This protein binds this small molecule.
Small molecule (SMILES): CC(=O)N[C@@H]1[C@@H](O)[C@H](O)[C@@H](CO)O[C@H]1O

Binding-site contacts:
Ligand atom C5 contacts residue ASN207 of chain 1.A at 3.7 Å.
Ligand atom N2 contacts residue ASN250 of chain 1.A at 3.9 Å.
Ligand atom C2 contacts residue ASN250 of chain 1.A at 4.3 Å.
Ligand atom C1 contacts residue ASN207 of chain 1.A at 1.4 Å.
Ligand atom C1 contacts residue ASN250 of chain 1.A at 4.2 Å.
Ligand atom C3 contacts residue ASN207 of chain 1.A at 3.8 Å.
Ligand atom C4 contacts residue ASN207 of chain 1.A at 4.2 Å.
Ligand atom O7 contacts residue ASN207 of chain 1.A at 3.7 Å.
Ligand atom C7 contacts residue ASN207 of chain 1.A at 3.5 Å.
Ligand atom C2 contacts residue ASN207 of chain 1.A at 2.4 Å.
Ligand atom N2 contacts residue ASN207 of chain 1.A at 2.9 Å (h-bond).
Ligand atom O5 contacts residue ASN207 of chain 1.A at 2.4 Å (h-bond).

Sequence of chain 1.A:
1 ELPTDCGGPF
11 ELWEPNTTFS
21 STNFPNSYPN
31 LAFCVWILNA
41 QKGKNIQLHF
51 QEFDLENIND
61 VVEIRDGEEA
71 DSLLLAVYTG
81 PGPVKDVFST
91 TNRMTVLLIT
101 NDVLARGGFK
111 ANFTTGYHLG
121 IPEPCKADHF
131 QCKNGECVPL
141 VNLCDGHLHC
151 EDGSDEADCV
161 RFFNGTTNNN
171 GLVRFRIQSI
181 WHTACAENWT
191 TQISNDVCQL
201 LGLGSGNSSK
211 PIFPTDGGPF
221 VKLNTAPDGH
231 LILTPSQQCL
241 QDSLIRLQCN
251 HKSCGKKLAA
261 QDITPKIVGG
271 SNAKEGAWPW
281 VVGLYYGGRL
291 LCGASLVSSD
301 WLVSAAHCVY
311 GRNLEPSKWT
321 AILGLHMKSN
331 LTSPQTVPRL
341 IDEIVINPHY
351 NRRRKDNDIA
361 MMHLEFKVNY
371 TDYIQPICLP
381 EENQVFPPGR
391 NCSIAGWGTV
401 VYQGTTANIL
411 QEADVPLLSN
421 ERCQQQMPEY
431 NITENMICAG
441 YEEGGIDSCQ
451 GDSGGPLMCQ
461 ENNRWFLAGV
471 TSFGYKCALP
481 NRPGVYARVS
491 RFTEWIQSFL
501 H